Binding-site contacts:
Ligand atom N contacts residue ASN151 of chain 1.A at 3.0 Å (h-bond).
Ligand atom C13 contacts residue ALA99 of chain 1.A at 3.6 Å (hydrophobic).
Ligand atom I1 contacts residue ILE95 of chain 1.A at 3.6 Å.
Ligand atom C10 contacts residue ILE96 of chain 1.A at 3.6 Å (hydrophobic).
Ligand atom C3 contacts residue ASN151 of chain 1.A at 4.0 Å.
Ligand atom N contacts residue LEU150 of chain 1.A at 3.3 Å.
Ligand atom C12 contacts residue ILE96 of chain 1.A at 3.8 Å (hydrophobic).
Ligand atom I3 contacts residue MET130 of chain 1.A at 3.8 Å.
Ligand atom OXT contacts residue ARG136 of chain 1.A at 3.6 Å.
Ligand atom OXT contacts residue ASN151 of chain 1.A at 3.6 Å.
Ligand atom C9 contacts residue LEU150 of chain 1.A at 3.8 Å (hydrophobic).
Ligand atom C1 contacts residue MET133 of chain 1.A at 3.9 Å (hydrophobic).
Ligand atom C8 contacts residue HIS255 of chain 1.A at 3.7 Å.
Ligand atom C contacts residue ARG136 of chain 1.A at 3.6 Å.
Ligand atom C2 contacts residue LEU166 of chain 1.A at 4.0 Å (hydrophobic).
Ligand atom C contacts residue ASN151 of chain 1.A at 3.9 Å.
Ligand atom CA contacts residue ASN151 of chain 1.A at 3.8 Å.
Ligand atom I1 contacts residue PHE92 of chain 1.A at 3.2 Å.
Ligand atom OXT contacts residue ARG102 of chain 1.A at 3.4 Å (salt-bridge).
Ligand atom O1 contacts residue PHE275 of chain 1.A at 3.2 Å.
Ligand atom C4 contacts residue LEU166 of chain 1.A at 3.9 Å (hydrophobic).
Ligand atom I3 contacts residue ILE173 of chain 1.A at 3.3 Å.
Ligand atom C8 contacts residue LEU166 of chain 1.A at 3.5 Å (hydrophobic).
Ligand atom C11 contacts residue MET133 of chain 1.A at 3.4 Å (hydrophobic).
Ligand atom CA contacts residue ARG136 of chain 1.A at 4.0 Å.
Ligand atom O1 contacts residue HIS255 of chain 1.A at 3.0 Å (h-bond).
Ligand atom N contacts residue THR149 of chain 1.A at 3.7 Å.
Ligand atom O contacts residue ARG102 of chain 1.A at 2.9 Å (salt-bridge).
Ligand atom O contacts residue ARG136 of chain 1.A at 3.5 Å.
Ligand atom C13 contacts residue MET133 of chain 1.A at 3.8 Å (hydrophobic).
Ligand atom C contacts residue ARG102 of chain 1.A at 3.6 Å.
Ligand atom CA contacts residue MET133 of chain 1.A at 3.5 Å (hydrophobic).
Ligand atom C3 contacts residue ALA99 of chain 1.A at 3.9 Å (hydrophobic).
Ligand atom C6 contacts residue LEU166 of chain 1.A at 3.5 Å (hydrophobic).
Ligand atom C10 contacts residue MET130 of chain 1.A at 3.9 Å (hydrophobic).
Ligand atom O1 contacts residue MET262 of chain 1.A at 3.7 Å.
Ligand atom C10 contacts residue HIS255 of chain 1.A at 3.7 Å.
Ligand atom C7 contacts residue LEU150 of chain 1.A at 3.9 Å (hydrophobic).
Ligand atom O1 contacts residue LEU166 of chain 1.A at 3.6 Å.
Ligand atom C13 contacts residue ASN151 of chain 1.A at 3.9 Å.

A small-molecule ligand and the protein it binds are described below.
Small molecule (SMILES): N[C@@H](Cc1cc(I)c(Oc2ccc(O)c(I)c2)c(I)c1)C(=O)O

Sequence of chain 1.A:
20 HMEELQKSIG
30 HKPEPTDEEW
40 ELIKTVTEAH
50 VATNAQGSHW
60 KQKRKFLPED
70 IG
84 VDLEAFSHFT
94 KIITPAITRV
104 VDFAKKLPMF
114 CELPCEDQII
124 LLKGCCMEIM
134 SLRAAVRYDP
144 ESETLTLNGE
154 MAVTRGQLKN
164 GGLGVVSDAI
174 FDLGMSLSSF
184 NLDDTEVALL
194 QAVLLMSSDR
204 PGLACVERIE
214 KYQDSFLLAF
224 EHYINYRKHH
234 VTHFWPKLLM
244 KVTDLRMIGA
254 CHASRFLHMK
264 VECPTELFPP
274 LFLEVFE